Sequence of chain 1.J:
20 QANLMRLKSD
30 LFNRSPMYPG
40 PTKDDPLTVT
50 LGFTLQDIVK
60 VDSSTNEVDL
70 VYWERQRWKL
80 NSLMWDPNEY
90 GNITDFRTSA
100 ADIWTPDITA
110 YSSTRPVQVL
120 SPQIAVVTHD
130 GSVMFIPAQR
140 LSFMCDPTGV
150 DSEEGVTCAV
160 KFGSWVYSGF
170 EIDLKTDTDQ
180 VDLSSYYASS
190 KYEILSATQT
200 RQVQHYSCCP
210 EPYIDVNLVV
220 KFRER

Binding-site contacts:
Ligand atom C4 contacts residue ASN91 of chain 1.J at 4.3 Å.
Ligand atom O7 contacts residue GLY90 of chain 1.J at 3.7 Å.
Ligand atom O7 contacts residue ASN91 of chain 1.J at 4.0 Å.
Ligand atom C6 contacts residue ASN87 of chain 1.J at 3.8 Å.
Ligand atom C5 contacts residue ASN91 of chain 1.J at 4.2 Å.
Ligand atom O5 contacts residue ASN87 of chain 1.J at 3.9 Å.
Ligand atom C1 contacts residue ASN91 of chain 1.J at 3.1 Å.
Ligand atom C5 contacts residue ASN87 of chain 1.J at 4.4 Å.
Ligand atom C6 contacts residue ASN91 of chain 1.J at 4.5 Å.
Ligand atom N2 contacts residue ASN91 of chain 1.J at 4.5 Å.
Ligand atom C3 contacts residue ASN91 of chain 1.J at 4.3 Å.
Ligand atom C2 contacts residue ASN91 of chain 1.J at 3.4 Å.
Ligand atom O5 contacts residue ASN91 of chain 1.J at 3.0 Å (h-bond).

This protein binds this small molecule.
Small molecule (SMILES): CC(=O)N[C@@H]1[C@@H](O)[C@H](O)[C@@H](CO)O[C@H]1O